Sequence of chain 1.C:
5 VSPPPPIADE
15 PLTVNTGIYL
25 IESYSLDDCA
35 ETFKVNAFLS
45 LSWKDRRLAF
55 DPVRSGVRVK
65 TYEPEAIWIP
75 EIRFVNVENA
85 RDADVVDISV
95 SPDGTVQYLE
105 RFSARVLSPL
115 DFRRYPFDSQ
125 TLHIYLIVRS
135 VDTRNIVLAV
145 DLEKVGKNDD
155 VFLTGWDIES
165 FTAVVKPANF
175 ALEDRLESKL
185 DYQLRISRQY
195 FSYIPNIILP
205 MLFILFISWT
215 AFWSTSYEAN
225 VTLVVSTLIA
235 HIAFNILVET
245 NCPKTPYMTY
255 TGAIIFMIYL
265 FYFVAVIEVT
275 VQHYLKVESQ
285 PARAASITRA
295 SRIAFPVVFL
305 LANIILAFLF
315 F

Binding-site contacts:
Ligand atom O contacts residue ILE233 of chain 1.C at 4.3 Å.
Ligand atom N1 contacts residue SER230 of chain 1.B at 3.7 Å.
Ligand atom C4 contacts residue ILE233 of chain 1.B at 3.4 Å (hydrophobic).
Ligand atom C contacts residue SER230 of chain 1.D at 4.0 Å.
Ligand atom O1 contacts residue THR226 of chain 1.B at 3.8 Å.
Ligand atom C3 contacts residue SER230 of chain 1.A at 3.3 Å.
Ligand atom O contacts residue SER230 of chain 1.C at 3.0 Å (h-bond).
Ligand atom C7 contacts residue THR226 of chain 1.B at 4.2 Å.
Ligand atom C contacts residue SER230 of chain 1.E at 4.3 Å.
Ligand atom N contacts residue ILE233 of chain 1.B at 3.9 Å.
Ligand atom N contacts residue ILE233 of chain 1.A at 4.0 Å.
Ligand atom C4 contacts residue SER230 of chain 1.A at 3.9 Å.
Ligand atom C5 contacts residue D121 of chain 1.O at 4.3 Å.
Ligand atom C5 contacts residue ILE233 of chain 1.C at 3.8 Å (hydrophobic).
Ligand atom O2 contacts residue SER230 of chain 1.E at 2.7 Å (h-bond).
Ligand atom SE contacts residue SER230 of chain 1.B at 3.8 Å.
Ligand atom C1 contacts residue SER230 of chain 1.D at 4.0 Å.
Ligand atom C3 contacts residue SER230 of chain 1.B at 4.0 Å.
Ligand atom N1 contacts residue THR226 of chain 1.C at 4.3 Å.
Ligand atom N contacts residue ILE233 of chain 1.D at 4.2 Å.
Ligand atom C6 contacts residue SER230 of chain 1.B at 3.3 Å.
Ligand atom N contacts residue ILE233 of chain 1.C at 3.9 Å.
Ligand atom N1 contacts residue SER230 of chain 1.C at 3.9 Å.
Ligand atom SE contacts residue ILE233 of chain 1.C at 3.1 Å.
Ligand atom N contacts residue D121 of chain 1.O at 3.3 Å.
Ligand atom C8 contacts residue SER230 of chain 1.E at 3.9 Å.
Ligand atom C contacts residue ILE233 of chain 1.E at 3.6 Å (hydrophobic).
Ligand atom C1 contacts residue SER230 of chain 1.C at 4.1 Å.
Ligand atom C6 contacts residue SER230 of chain 1.C at 3.5 Å.
Ligand atom O1 contacts residue THR226 of chain 1.C at 3.6 Å.
Ligand atom O2 contacts residue SER230 of chain 1.D at 3.9 Å.
Ligand atom SE contacts residue ILE233 of chain 1.B at 4.4 Å.
Ligand atom C5 contacts residue ILE233 of chain 1.B at 3.9 Å (hydrophobic).
Ligand atom N1 contacts residue THR226 of chain 1.B at 3.7 Å.
Ligand atom C2 contacts residue SER230 of chain 1.B at 4.3 Å.
Ligand atom C8 contacts residue SER230 of chain 1.D at 4.2 Å.
Ligand atom N contacts residue ILE233 of chain 1.E at 4.3 Å.
Ligand atom C7 contacts residue THR226 of chain 1.C at 4.3 Å.
Ligand atom C4 contacts residue SER230 of chain 1.B at 3.3 Å.
Ligand atom O contacts residue SER230 of chain 1.B at 2.8 Å (h-bond).

A small-molecule ligand and the protein it binds are described below.
Small molecule (SMILES): CCC1(CC[Se]C#N)C(=O)NC(=O)NC1=O

Sequence of chain 1.D:
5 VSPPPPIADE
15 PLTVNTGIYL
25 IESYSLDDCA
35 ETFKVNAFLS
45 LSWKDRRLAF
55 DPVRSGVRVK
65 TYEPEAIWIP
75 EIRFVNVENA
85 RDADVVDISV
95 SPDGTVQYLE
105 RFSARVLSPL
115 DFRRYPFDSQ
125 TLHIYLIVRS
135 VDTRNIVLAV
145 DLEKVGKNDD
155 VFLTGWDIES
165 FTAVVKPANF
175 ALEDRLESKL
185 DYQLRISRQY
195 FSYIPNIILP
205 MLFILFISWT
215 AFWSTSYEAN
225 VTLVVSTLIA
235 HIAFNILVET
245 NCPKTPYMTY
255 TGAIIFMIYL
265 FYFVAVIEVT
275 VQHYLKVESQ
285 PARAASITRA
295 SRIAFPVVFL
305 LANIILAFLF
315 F

Sequence of chain 1.A:
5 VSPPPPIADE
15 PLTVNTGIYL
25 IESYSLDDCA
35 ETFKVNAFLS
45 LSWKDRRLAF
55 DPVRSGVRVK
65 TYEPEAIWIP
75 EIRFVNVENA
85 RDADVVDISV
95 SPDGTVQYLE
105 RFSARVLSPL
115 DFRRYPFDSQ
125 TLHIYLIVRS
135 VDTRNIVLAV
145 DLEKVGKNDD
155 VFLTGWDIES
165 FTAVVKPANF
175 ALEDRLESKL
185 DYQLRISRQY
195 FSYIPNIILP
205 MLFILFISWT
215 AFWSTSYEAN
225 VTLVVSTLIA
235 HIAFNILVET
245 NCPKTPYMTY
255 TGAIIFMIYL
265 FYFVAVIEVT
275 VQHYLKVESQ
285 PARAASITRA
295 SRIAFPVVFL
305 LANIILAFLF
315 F

Sequence of chain 1.E:
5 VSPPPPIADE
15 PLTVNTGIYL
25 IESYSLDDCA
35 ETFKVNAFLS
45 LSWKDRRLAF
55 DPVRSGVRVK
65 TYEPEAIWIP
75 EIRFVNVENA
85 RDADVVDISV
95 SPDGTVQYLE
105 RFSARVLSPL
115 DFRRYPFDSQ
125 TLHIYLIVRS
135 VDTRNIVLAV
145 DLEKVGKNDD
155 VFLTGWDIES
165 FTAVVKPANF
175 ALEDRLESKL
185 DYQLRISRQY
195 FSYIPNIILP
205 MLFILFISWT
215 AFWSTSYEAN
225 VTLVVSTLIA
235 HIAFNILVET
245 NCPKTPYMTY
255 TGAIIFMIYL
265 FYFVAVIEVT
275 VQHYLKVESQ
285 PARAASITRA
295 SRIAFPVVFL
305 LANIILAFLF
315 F

Sequence of chain 1.B:
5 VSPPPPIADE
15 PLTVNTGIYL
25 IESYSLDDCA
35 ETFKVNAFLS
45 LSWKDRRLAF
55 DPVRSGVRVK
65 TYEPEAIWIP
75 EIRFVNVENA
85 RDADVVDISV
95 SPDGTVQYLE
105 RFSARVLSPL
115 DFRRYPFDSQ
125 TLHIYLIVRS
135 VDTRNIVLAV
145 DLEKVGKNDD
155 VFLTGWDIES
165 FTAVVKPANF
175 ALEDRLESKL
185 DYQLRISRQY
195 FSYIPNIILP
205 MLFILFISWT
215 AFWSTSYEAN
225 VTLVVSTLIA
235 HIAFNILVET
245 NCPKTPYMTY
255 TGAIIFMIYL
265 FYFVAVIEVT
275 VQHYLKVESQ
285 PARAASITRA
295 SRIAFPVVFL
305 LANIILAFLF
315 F